The protein below binds the small molecule below.
Small molecule (SMILES): Cc1cccc(CNC[C@@H](O)[C@H](Cc2ccccc2)NC(=O)C2=Cc3ccccc3Oc3ccccc32)c1

Binding-site contacts:
Ligand atom O7 contacts residue ASP33 of chain 1.D at 2.8 Å (salt-bridge).
Ligand atom C14 contacts residue GLY35 of chain 1.D at 3.4 Å.
Ligand atom N1 contacts residue GLY228 of chain 1.D at 2.8 Å (h-bond).
Ligand atom C37 contacts residue TRP116 of chain 1.D at 3.6 Å (hydrophobic).
Ligand atom C23 contacts residue TYR72 of chain 1.D at 3.7 Å (hydrophobic).
Ligand atom C35 contacts residue LEU31 of chain 1.D at 3.5 Å (hydrophobic).
Ligand atom O7 contacts residue GLY35 of chain 1.D at 3.1 Å (h-bond).
Ligand atom C17 contacts residue TYR196 of chain 1.D at 3.6 Å (hydrophobic).
Ligand atom O60 contacts residue THR230 of chain 1.D at 3.1 Å (h-bond).
Ligand atom C56 contacts residue ARG233 of chain 1.D at 3.4 Å.
Ligand atom C3 contacts residue GLY228 of chain 1.D at 3.4 Å.
Ligand atom C58 contacts residue THR73 of chain 1.D at 3.5 Å.
Ligand atom C18 contacts residue GLY35 of chain 1.D at 3.1 Å.
Ligand atom C9 contacts residue ASP226 of chain 1.D at 3.4 Å.
Ligand atom O46 contacts residue THR73 of chain 1.D at 3.1 Å.
Ligand atom N12 contacts residue GLY35 of chain 1.D at 3.1 Å (h-bond).
Ligand atom C31 contacts residue GLY228 of chain 1.D at 3.3 Å.
Ligand atom C5 contacts residue ASP33 of chain 1.D at 3.5 Å.
Ligand atom C58 contacts residue ARG233 of chain 1.D at 3.6 Å.
Ligand atom C14 contacts residue TYR196 of chain 1.D at 3.6 Å (hydrophobic).
Ligand atom O60 contacts residue THR229 of chain 1.D at 3.6 Å.
Ligand atom C48 contacts residue THR73 of chain 1.D at 3.7 Å.
Ligand atom C31 contacts residue ASP33 of chain 1.D at 3.7 Å.
Ligand atom C41 contacts residue PHE109 of chain 1.D at 3.5 Å (hydrophobic).
Ligand atom C23 contacts residue THR73 of chain 1.D at 3.5 Å.
Ligand atom O46 contacts residue GLN74 of chain 1.D at 3.6 Å.
Ligand atom C21 contacts residue TYR72 of chain 1.D at 3.7 Å (hydrophobic).
Ligand atom C39 contacts residue PHE109 of chain 1.D at 3.5 Å (hydrophobic).
Ligand atom N12 contacts residue ASP226 of chain 1.D at 2.9 Å (salt-bridge).
Ligand atom C25 contacts residue THR73 of chain 1.D at 3.3 Å.
Ligand atom C69 contacts residue THR230 of chain 1.D at 3.5 Å.
Ligand atom C21 contacts residue LYS71 of chain 1.D at 3.1 Å.
Ligand atom O46 contacts residue TYR72 of chain 1.D at 3.6 Å.
Ligand atom C17 contacts residue GLY35 of chain 1.D at 3.6 Å.
Ligand atom C37 contacts residue LEU31 of chain 1.D at 3.6 Å (hydrophobic).
Ligand atom O7 contacts residue SER36 of chain 1.D at 3.6 Å.
Ligand atom C43 contacts residue TYR72 of chain 1.D at 3.5 Å (hydrophobic).
Ligand atom C18 contacts residue TYR196 of chain 1.D at 3.5 Å (hydrophobic).
Ligand atom C5 contacts residue GLY228 of chain 1.D at 3.7 Å.
Ligand atom O7 contacts residue TYR72 of chain 1.D at 3.7 Å.

Sequence of chain 1.D:
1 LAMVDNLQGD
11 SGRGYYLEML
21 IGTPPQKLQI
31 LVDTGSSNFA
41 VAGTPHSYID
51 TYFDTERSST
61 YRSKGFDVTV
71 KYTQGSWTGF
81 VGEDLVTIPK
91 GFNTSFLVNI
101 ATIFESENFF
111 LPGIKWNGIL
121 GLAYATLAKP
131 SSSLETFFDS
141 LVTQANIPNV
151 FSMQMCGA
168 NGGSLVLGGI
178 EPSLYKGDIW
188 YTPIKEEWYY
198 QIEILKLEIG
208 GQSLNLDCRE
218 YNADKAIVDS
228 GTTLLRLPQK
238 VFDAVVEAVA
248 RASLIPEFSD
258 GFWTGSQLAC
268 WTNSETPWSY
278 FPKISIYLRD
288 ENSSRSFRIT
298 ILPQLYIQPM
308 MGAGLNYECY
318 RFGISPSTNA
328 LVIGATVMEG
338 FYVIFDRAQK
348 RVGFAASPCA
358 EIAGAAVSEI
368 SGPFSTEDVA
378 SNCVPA